Sequence of chain 9.E:
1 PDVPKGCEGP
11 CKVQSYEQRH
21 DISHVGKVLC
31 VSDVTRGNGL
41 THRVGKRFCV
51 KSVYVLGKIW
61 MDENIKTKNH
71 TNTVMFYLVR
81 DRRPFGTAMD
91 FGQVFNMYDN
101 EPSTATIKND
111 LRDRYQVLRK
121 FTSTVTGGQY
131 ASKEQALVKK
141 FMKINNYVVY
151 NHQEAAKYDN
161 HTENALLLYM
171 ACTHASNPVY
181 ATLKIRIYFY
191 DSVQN

Sequence of chain 8.K:
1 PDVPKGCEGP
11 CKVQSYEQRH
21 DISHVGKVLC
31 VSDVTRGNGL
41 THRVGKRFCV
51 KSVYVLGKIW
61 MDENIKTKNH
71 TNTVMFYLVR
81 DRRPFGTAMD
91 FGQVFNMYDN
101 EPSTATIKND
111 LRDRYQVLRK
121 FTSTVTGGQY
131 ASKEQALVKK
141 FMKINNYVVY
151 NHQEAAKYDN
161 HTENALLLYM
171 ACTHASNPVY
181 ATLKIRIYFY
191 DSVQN

A protein and the small-molecule ligand that binds it are described below.
Small molecule (SMILES): Nc1ccn([C@H]2C[C@H](O[P](=O)(O)OC[C@H]3O[C@@H](n4cnc5c(N)ncnc54)C[C@@H]3O[P](=O)(O)OC[C@H]3O[C@@H](n4cnc5c(N)ncnc54)C[C@@H]3O[P](=O)(O)OC[C@H]3O[C@@H](n4ccc(N)nc4=O)C[C@@H]3O[P](=O)(O)OC[C@H]3O[C@@H](n4ccc(N)nc4=O)C[C@@H]3O[P](=O)(O)OC[C@H]3O[C@@H](n4cnc5c(N)ncnc54)C[C@@H]3O[P](=O)(O)OC[C@H]3O[C@@H](n4ccc(N)nc4=O)C[C@@H]3O)[C@@H](COP(=O)=O)O2)c(=O)n1

Sequence of chain 9.G:
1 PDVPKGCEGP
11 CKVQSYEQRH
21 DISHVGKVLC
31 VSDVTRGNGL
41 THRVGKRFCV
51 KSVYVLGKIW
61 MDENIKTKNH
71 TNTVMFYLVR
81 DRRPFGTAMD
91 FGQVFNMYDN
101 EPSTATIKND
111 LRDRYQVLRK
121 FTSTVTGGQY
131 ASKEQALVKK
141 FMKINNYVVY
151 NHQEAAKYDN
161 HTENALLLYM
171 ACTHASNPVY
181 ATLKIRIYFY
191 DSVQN

Binding-site contacts:
Ligand atom OP2 contacts residue ASN195 of chain 8.K at 2.9 Å (h-bond).
Ligand atom OP1 contacts residue LYS120 of chain 9.E at 3.0 Å (salt-bridge).
Ligand atom O3' contacts residue ASP113 of chain 9.E at 3.6 Å.
Ligand atom C2' contacts residue CYS11 of chain 9.G at 3.6 Å (hydrophobic).
Ligand atom C5' contacts residue ARG80 of chain 9.E at 3.7 Å.
Ligand atom OP2 contacts residue ARG47 of chain 8.K at 2.7 Å (salt-bridge).
Ligand atom C2' contacts residue TYR188 of chain 9.G at 3.1 Å (hydrophobic).
Ligand atom C5' contacts residue ARG82 of chain 9.E at 3.7 Å.
Ligand atom OP1 contacts residue ARG119 of chain 9.E at 3.5 Å.
Ligand atom C4 contacts residue PHE141 of chain 9.G at 3.5 Å (hydrophobic).
Ligand atom O3' contacts residue TYR188 of chain 9.G at 3.0 Å (h-bond).
Ligand atom N1 contacts residue PHE141 of chain 9.G at 3.6 Å.
Ligand atom C2' contacts residue ASN195 of chain 8.K at 3.5 Å.
Ligand atom C2' contacts residue ARG80 of chain 9.E at 3.6 Å.
Ligand atom OP1 contacts residue ARG112 of chain 9.E at 2.8 Å (salt-bridge).
Ligand atom C1' contacts residue ARG80 of chain 9.E at 3.6 Å.
Ligand atom C4' contacts residue ARG80 of chain 9.E at 3.6 Å.
Ligand atom OP2 contacts residue TYR54 of chain 9.G at 2.8 Å (h-bond).
Ligand atom C5' contacts residue ARG112 of chain 9.E at 3.6 Å.
Ligand atom N7 contacts residue PHE141 of chain 9.G at 3.5 Å.
Ligand atom C6 contacts residue PHE141 of chain 9.G at 3.5 Å (hydrophobic).
Ligand atom OP2 contacts residue LYS120 of chain 9.E at 3.0 Å (salt-bridge).
Ligand atom O2 contacts residue TYR188 of chain 9.G at 3.1 Å.
Ligand atom P contacts residue TYR188 of chain 9.G at 3.5 Å.
Ligand atom C5 contacts residue LYS51 of chain 9.G at 3.7 Å.
Ligand atom N4 contacts residue LYS51 of chain 9.G at 3.4 Å.
Ligand atom O3' contacts residue ARG82 of chain 9.E at 3.4 Å (salt-bridge).
Ligand atom O4' contacts residue GLN116 of chain 9.E at 3.6 Å.
Ligand atom O3' contacts residue LEU118 of chain 9.E at 3.6 Å.
Ligand atom O4' contacts residue ARG80 of chain 9.E at 3.3 Å (salt-bridge).
Ligand atom C3' contacts residue TYR188 of chain 9.G at 3.2 Å (hydrophobic).
Ligand atom N6 contacts residue PHE141 of chain 9.G at 3.5 Å.
Ligand atom OP1 contacts residue VAL117 of chain 9.E at 3.6 Å.
Ligand atom C5' contacts residue ASP113 of chain 9.E at 3.7 Å.
Ligand atom C5 contacts residue PHE141 of chain 9.G at 3.4 Å (hydrophobic).
Ligand atom O5' contacts residue ARG112 of chain 9.E at 3.3 Å.
Ligand atom OP1 contacts residue ARG82 of chain 9.E at 3.1 Å (salt-bridge).
Ligand atom OP2 contacts residue TYR188 of chain 9.G at 2.7 Å (h-bond).
Ligand atom OP1 contacts residue ASP113 of chain 9.E at 2.9 Å (salt-bridge).
Ligand atom OP2 contacts residue ARG186 of chain 9.G at 2.9 Å (salt-bridge).